The protein below binds the small molecule below.
Small molecule (SMILES): Nc1nc2c(ncn2[C@@H]2O[C@H](CO[P](=O)(O)O[P](=O)(O)NP(=O)(O)O)[C@@H](O)[C@H]2O)c(=O)[nH]1

Sequence of chain 1.D:
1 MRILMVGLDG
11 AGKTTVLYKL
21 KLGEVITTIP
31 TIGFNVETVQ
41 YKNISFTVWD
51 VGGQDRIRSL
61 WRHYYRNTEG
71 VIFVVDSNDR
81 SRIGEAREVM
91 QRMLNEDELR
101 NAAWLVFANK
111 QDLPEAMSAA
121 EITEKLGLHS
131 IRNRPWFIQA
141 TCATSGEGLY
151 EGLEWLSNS

Binding-site contacts:
Ligand atom O4' contacts residue LYS110 of chain 1.D at 3.0 Å (salt-bridge).
Ligand atom O2G contacts residue MG1 of chain 1.J at 2.6 Å.
Ligand atom N2 contacts residue LEU113 of chain 1.D at 3.5 Å.
Ligand atom O3G contacts residue LYS13 of chain 1.D at 2.9 Å (salt-bridge).
Ligand atom O5' contacts residue THR15 of chain 1.D at 3.6 Å.
Ligand atom O2B contacts residue THR14 of chain 1.D at 2.5 Å (h-bond).
Ligand atom N3B contacts residue LYS13 of chain 1.D at 3.6 Å (salt-bridge).
Ligand atom O1G contacts residue ASP9 of chain 1.D at 3.4 Å.
Ligand atom O1A contacts residue GLY12 of chain 1.D at 3.1 Å.
Ligand atom O6 contacts residue ALA143 of chain 1.D at 3.2 Å (h-bond).
Ligand atom PB contacts residue GLY12 of chain 1.D at 3.6 Å.
Ligand atom O6 contacts residue ASP112 of chain 1.D at 3.1 Å (salt-bridge).
Ligand atom O2B contacts residue MG1 of chain 1.J at 2.6 Å.
Ligand atom O1B contacts residue LYS13 of chain 1.D at 2.8 Å (salt-bridge).
Ligand atom N7 contacts residue ASN109 of chain 1.D at 3.4 Å (h-bond).
Ligand atom O1A contacts residue THR15 of chain 1.D at 2.8 Å (h-bond).
Ligand atom N1 contacts residue LYS110 of chain 1.D at 3.6 Å.
Ligand atom O6 contacts residue CYS142 of chain 1.D at 3.6 Å.
Ligand atom O6 contacts residue THR144 of chain 1.D at 3.6 Å (h-bond).
Ligand atom O3G contacts residue MG1 of chain 1.J at 3.4 Å.
Ligand atom O1B contacts residue GLY12 of chain 1.D at 2.7 Å (h-bond).
Ligand atom O1B contacts residue ALA11 of chain 1.D at 3.2 Å (h-bond).
Ligand atom N1 contacts residue ASP112 of chain 1.D at 2.9 Å (salt-bridge).
Ligand atom C2 contacts residue ASP112 of chain 1.D at 3.6 Å.
Ligand atom PG contacts residue MG1 of chain 1.J at 3.4 Å.
Ligand atom O6 contacts residue ASN109 of chain 1.D at 3.1 Å (h-bond).
Ligand atom O6 contacts residue LYS110 of chain 1.D at 3.3 Å.
Ligand atom C8 contacts residue THR15 of chain 1.D at 3.5 Å.
Ligand atom C2' contacts residue THR15 of chain 1.D at 3.4 Å.
Ligand atom O1A contacts residue THR14 of chain 1.D at 3.4 Å (h-bond).
Ligand atom N2 contacts residue ASP112 of chain 1.D at 3.1 Å (salt-bridge).
Ligand atom O3A contacts residue GLY12 of chain 1.D at 3.2 Å (h-bond).
Ligand atom O3G contacts residue GLY52 of chain 1.D at 3.3 Å.
Ligand atom C6 contacts residue LYS110 of chain 1.D at 3.6 Å.
Ligand atom C6 contacts residue ASP112 of chain 1.D at 3.5 Å.
Ligand atom N3B contacts residue GLY10 of chain 1.D at 2.9 Å (h-bond).
Ligand atom O2A contacts residue THR28 of chain 1.D at 2.8 Å (h-bond).
Ligand atom O2G contacts residue THR14 of chain 1.D at 3.6 Å (h-bond).
Ligand atom O3G contacts residue GLY53 of chain 1.D at 2.7 Å (h-bond).
Ligand atom O2G contacts residue THR31 of chain 1.D at 2.7 Å (h-bond).